The protein below binds the small molecule below.
Small molecule (SMILES): Cc1ncc(COP(=O)(O)O)c(CN[C@@H](CO)C(=O)O)c1O

Binding-site contacts:
Ligand atom O3 contacts residue GLN109 of chain 1.C at 3.2 Å.
Ligand atom N contacts residue LYS82 of chain 1.C at 3.6 Å.
Ligand atom O contacts residue HIS110 of chain 1.C at 3.0 Å (h-bond).
Ligand atom OG contacts residue GLY298 of chain 1.C at 3.4 Å.
Ligand atom OXT contacts residue GLY106 of chain 1.C at 2.9 Å (h-bond).
Ligand atom N contacts residue GLY298 of chain 1.C at 3.5 Å.
Ligand atom O3P contacts residue SER185 of chain 1.C at 2.8 Å (h-bond).
Ligand atom O4P contacts residue LYS82 of chain 1.C at 3.4 Å (salt-bridge).
Ligand atom CB contacts residue ASP300 of chain 1.C at 3.3 Å.
Ligand atom C contacts residue HIS110 of chain 1.C at 3.6 Å.
Ligand atom O3P contacts residue LYS82 of chain 1.C at 3.3 Å (salt-bridge).
Ligand atom O3P contacts residue GLY229 of chain 1.C at 3.4 Å (h-bond).
Ligand atom C4A contacts residue GLY298 of chain 1.C at 3.2 Å.
Ligand atom O contacts residue THR105 of chain 1.C at 3.4 Å (h-bond).
Ligand atom OXT contacts residue THR105 of chain 1.C at 2.6 Å (h-bond).
Ligand atom O contacts residue GLY108 of chain 1.C at 3.5 Å (h-bond).
Ligand atom C2A contacts residue GLU345 of chain 1.C at 3.5 Å.
Ligand atom C6 contacts residue GLU345 of chain 1.C at 3.6 Å.
Ligand atom P contacts residue GLY229 of chain 1.C at 3.6 Å.
Ligand atom O2P contacts residue SER230 of chain 1.C at 3.4 Å (h-bond).
Ligand atom N1 contacts residue SER371 of chain 1.C at 2.9 Å (h-bond).
Ligand atom O2P contacts residue GLY227 of chain 1.C at 2.9 Å (h-bond).
Ligand atom C6 contacts residue SER371 of chain 1.C at 3.6 Å.
Ligand atom OXT contacts residue HIS110 of chain 1.C at 3.5 Å.
Ligand atom O contacts residue GLN109 of chain 1.C at 2.9 Å (h-bond).
Ligand atom C4A contacts residue LYS82 of chain 1.C at 3.3 Å.
Ligand atom C5A contacts residue GLY298 of chain 1.C at 3.5 Å.
Ligand atom OG contacts residue ALA107 of chain 1.C at 2.9 Å (h-bond).
Ligand atom O1P contacts residue ASN231 of chain 1.C at 2.9 Å (h-bond).
Ligand atom O2P contacts residue GLY228 of chain 1.C at 3.5 Å (h-bond).
Ligand atom O2P contacts residue GLY229 of chain 1.C at 2.8 Å (h-bond).
Ligand atom N1 contacts residue GLU345 of chain 1.C at 3.4 Å.
Ligand atom P contacts residue SER230 of chain 1.C at 3.4 Å.
Ligand atom O3P contacts residue SER230 of chain 1.C at 2.7 Å (h-bond).
Ligand atom C contacts residue THR105 of chain 1.C at 3.4 Å.
Ligand atom O contacts residue ALA107 of chain 1.C at 3.5 Å.
Ligand atom OG contacts residue GLY106 of chain 1.C at 3.4 Å.
Ligand atom OG contacts residue ASP300 of chain 1.C at 2.6 Å (salt-bridge).
Ligand atom O1P contacts residue HIS81 of chain 1.C at 2.8 Å (h-bond).
Ligand atom O1P contacts residue SER230 of chain 1.C at 3.3 Å (h-bond).

Sequence of chain 1.C:
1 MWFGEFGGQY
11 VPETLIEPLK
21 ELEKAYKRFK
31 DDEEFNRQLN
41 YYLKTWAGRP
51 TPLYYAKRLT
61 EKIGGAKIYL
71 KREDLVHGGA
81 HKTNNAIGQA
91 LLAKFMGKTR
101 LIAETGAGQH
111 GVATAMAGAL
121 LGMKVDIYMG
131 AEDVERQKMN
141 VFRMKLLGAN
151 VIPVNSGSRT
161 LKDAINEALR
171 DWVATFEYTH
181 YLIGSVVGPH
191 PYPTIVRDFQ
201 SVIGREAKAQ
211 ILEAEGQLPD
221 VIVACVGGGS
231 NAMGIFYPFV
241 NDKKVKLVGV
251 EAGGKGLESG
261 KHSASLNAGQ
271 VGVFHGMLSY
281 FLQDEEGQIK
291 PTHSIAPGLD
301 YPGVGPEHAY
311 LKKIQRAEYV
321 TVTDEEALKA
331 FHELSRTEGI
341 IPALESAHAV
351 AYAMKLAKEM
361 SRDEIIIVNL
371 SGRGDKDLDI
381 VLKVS